Binding-site contacts:
Ligand atom C2 contacts residue VAL202 of chain 48.A at 4.1 Å (hydrophobic).
Ligand atom C8 contacts residue HIS413 of chain 48.A at 3.9 Å.
Ligand atom C6 contacts residue PRO203 of chain 48.A at 4.0 Å (hydrophobic).
Ligand atom N7 contacts residue ASN392 of chain 48.A at 4.2 Å.
Ligand atom C2' contacts residue HIS413 of chain 48.A at 3.7 Å.
Ligand atom C4 contacts residue PRO203 of chain 48.A at 4.0 Å (hydrophobic).
Ligand atom N7 contacts residue PRO203 of chain 48.A at 4.1 Å.
Ligand atom C5 contacts residue VAL202 of chain 48.A at 3.6 Å (hydrophobic).
Ligand atom C6 contacts residue PRO203 of chain 48.A at 4.0 Å (hydrophobic).
Ligand atom N6 contacts residue VAL202 of chain 48.A at 4.2 Å.
Ligand atom C6 contacts residue GLY422 of chain 48.A at 3.7 Å.
Ligand atom N6 contacts residue PHE421 of chain 48.A at 3.8 Å.
Ligand atom N3 contacts residue ASP201 of chain 48.A at 4.2 Å.
Ligand atom N7 contacts residue SER415 of chain 48.A at 3.9 Å.
Ligand atom O3' contacts residue PRO414 of chain 48.A at 4.2 Å.
Ligand atom C4 contacts residue PRO203 of chain 48.A at 4.1 Å (hydrophobic).
Ligand atom C6 contacts residue VAL202 of chain 48.A at 4.1 Å (hydrophobic).
Ligand atom N1 contacts residue PRO203 of chain 48.A at 3.8 Å.
Ligand atom N7 contacts residue HIS413 of chain 48.A at 4.2 Å.
Ligand atom C2' contacts residue PRO203 of chain 48.A at 3.3 Å (hydrophobic).
Ligand atom N6 contacts residue GLY422 of chain 48.A at 3.3 Å (h-bond).
Ligand atom C2' contacts residue PRO414 of chain 48.A at 3.6 Å (hydrophobic).
Ligand atom C5 contacts residue ASP201 of chain 48.A at 3.3 Å.
Ligand atom N4 contacts residue VAL202 of chain 48.A at 2.9 Å (h-bond).
Ligand atom N1 contacts residue VAL202 of chain 48.A at 3.5 Å.
Ligand atom C2 contacts residue GLY422 of chain 48.A at 3.2 Å.
Ligand atom C5 contacts residue PRO203 of chain 48.A at 3.8 Å (hydrophobic).
Ligand atom C5 contacts residue ARG91 of chain 48.A at 4.2 Å.
Ligand atom C2 contacts residue PRO203 of chain 48.A at 4.0 Å (hydrophobic).
Ligand atom N1 contacts residue PRO203 of chain 48.A at 4.2 Å.
Ligand atom N4 contacts residue ASP201 of chain 48.A at 2.6 Å.
Ligand atom C4 contacts residue VAL202 of chain 48.A at 3.7 Å (hydrophobic).
Ligand atom C1' contacts residue PRO203 of chain 48.A at 4.1 Å (hydrophobic).
Ligand atom N6 contacts residue SER415 of chain 48.A at 3.8 Å.
Ligand atom C5 contacts residue PRO203 of chain 48.A at 4.0 Å (hydrophobic).
Ligand atom C6 contacts residue SER415 of chain 48.A at 4.1 Å.
Ligand atom C4 contacts residue ASP201 of chain 48.A at 3.5 Å.
Ligand atom N1 contacts residue GLY422 of chain 48.A at 2.9 Å (h-bond).
Ligand atom N6 contacts residue GLY420 of chain 48.A at 3.7 Å.
Ligand atom OP2 contacts residue ASP409 of chain 36.A at 3.2 Å (salt-bridge).

Sequence of chain 48.A:
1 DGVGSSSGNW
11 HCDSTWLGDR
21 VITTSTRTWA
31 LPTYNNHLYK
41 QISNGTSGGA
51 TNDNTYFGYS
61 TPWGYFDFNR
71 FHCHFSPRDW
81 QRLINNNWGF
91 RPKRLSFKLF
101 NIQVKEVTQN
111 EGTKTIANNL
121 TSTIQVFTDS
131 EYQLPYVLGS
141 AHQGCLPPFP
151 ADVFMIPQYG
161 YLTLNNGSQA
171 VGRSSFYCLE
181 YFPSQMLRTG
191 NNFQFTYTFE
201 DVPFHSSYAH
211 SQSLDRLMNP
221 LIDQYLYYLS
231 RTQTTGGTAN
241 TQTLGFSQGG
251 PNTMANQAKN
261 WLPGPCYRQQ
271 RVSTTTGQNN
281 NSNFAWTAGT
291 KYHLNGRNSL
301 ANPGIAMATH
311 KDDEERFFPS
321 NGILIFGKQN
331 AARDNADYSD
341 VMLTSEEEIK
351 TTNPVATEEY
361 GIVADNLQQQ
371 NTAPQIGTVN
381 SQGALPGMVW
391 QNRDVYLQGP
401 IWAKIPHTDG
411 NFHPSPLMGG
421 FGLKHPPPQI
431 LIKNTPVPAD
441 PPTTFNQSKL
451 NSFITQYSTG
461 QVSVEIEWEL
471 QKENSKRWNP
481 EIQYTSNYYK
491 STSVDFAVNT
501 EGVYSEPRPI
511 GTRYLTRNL

Sequence of chain 36.A:
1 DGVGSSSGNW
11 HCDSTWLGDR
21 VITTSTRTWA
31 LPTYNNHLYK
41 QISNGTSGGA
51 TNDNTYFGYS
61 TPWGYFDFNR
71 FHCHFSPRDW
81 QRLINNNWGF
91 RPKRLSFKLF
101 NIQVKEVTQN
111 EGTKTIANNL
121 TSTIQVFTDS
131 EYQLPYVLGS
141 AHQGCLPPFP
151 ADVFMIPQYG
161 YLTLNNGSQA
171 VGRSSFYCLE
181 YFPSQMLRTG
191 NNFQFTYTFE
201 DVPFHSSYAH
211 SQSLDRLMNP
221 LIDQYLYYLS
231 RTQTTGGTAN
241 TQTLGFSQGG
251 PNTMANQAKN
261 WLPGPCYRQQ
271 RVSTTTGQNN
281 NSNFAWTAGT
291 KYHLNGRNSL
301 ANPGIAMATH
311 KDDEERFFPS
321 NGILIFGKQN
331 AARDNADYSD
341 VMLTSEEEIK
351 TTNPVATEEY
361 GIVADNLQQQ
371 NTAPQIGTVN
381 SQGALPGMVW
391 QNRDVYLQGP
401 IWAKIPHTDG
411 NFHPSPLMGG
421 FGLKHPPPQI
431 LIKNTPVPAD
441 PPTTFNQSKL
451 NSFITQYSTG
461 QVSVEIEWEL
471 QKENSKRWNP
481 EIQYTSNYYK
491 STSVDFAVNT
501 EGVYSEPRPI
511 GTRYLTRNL

The protein below binds the small molecule below.
Small molecule (SMILES): Nc1ccn([C@H]2C[C@H](O[P](=O)(O)OC[C@H]3O[C@@H](n4cnc5c(N)ncnc54)C[C@@H]3O)[C@@H](CO)O2)c(=O)n1